Sequence of chain 1.R:
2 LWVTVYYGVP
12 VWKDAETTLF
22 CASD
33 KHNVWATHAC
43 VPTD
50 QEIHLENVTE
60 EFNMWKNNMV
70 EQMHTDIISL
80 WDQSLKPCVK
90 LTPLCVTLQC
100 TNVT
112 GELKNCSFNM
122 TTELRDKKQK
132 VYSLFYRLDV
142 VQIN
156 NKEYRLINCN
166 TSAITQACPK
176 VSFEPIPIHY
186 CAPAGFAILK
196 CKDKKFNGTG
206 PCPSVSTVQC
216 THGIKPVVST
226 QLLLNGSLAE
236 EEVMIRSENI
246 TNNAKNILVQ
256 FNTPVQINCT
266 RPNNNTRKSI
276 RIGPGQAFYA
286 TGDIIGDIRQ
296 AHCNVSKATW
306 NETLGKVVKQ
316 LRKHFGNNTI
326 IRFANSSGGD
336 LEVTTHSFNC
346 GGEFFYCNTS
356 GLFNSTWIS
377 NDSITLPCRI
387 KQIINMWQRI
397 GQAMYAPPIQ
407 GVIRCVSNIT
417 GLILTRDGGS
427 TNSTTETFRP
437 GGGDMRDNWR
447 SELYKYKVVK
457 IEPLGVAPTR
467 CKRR

A small-molecule ligand and the protein it binds are described below.
Small molecule (SMILES): CC(=O)N[C@@H]1[C@@H](O)[C@H](O)[C@@H](CO)O[C@H]1O

Binding-site contacts:
Ligand atom C1 contacts residue ASN322 of chain 1.R at 1.4 Å.
Ligand atom O5 contacts residue ASN322 of chain 1.R at 2.4 Å (h-bond).
Ligand atom C5 contacts residue ASN322 of chain 1.R at 3.7 Å.
Ligand atom C3 contacts residue ASN322 of chain 1.R at 3.8 Å.
Ligand atom C8 contacts residue ASN322 of chain 1.R at 4.4 Å.
Ligand atom C7 contacts residue ASN322 of chain 1.R at 3.2 Å.
Ligand atom O7 contacts residue ASN322 of chain 1.R at 3.2 Å (h-bond).
Ligand atom C2 contacts residue ASN322 of chain 1.R at 2.4 Å.
Ligand atom N2 contacts residue ASN322 of chain 1.R at 2.9 Å (h-bond).
Ligand atom C4 contacts residue ASN322 of chain 1.R at 4.2 Å.